Sequence of chain 1.B:
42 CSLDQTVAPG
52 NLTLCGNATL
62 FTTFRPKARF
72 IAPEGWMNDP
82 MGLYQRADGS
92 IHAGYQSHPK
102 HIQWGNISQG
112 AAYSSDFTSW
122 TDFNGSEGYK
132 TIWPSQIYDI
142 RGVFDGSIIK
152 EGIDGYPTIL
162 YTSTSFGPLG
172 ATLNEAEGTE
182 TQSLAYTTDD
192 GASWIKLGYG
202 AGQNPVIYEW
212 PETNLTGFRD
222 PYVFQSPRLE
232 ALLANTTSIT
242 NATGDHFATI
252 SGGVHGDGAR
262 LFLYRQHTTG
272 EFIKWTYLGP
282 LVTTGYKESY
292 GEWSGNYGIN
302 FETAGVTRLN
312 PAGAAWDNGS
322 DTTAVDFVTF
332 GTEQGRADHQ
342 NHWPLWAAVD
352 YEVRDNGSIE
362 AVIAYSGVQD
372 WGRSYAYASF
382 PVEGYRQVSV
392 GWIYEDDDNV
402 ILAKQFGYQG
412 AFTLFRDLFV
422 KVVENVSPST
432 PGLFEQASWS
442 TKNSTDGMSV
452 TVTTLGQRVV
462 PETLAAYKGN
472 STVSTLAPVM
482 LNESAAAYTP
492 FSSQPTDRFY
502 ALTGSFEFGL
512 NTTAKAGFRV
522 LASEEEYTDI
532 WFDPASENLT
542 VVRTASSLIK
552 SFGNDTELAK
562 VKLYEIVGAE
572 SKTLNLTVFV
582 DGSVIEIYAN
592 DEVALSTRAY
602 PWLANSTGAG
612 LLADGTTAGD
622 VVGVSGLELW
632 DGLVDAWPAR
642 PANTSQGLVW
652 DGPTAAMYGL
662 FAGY

Binding-site contacts:
Ligand atom O5 contacts residue THR54 of chain 1.B at 3.2 Å (h-bond).
Ligand atom C1 contacts residue THR54 of chain 1.B at 3.4 Å.
Ligand atom C5 contacts residue ASN52 of chain 1.B at 3.6 Å.
Ligand atom O5 contacts residue ASN52 of chain 1.B at 2.3 Å (h-bond).
Ligand atom C1 contacts residue ASN52 of chain 1.B at 1.4 Å.
Ligand atom C7 contacts residue ASN52 of chain 1.B at 3.5 Å.
Ligand atom C5 contacts residue THR54 of chain 1.B at 3.3 Å.
Ligand atom O6 contacts residue THR54 of chain 1.B at 2.8 Å (h-bond).
Ligand atom C3 contacts residue ASN52 of chain 1.B at 3.8 Å.
Ligand atom C2 contacts residue ASN52 of chain 1.B at 2.4 Å.
Ligand atom N2 contacts residue ASN52 of chain 1.B at 2.9 Å (h-bond).
Ligand atom C6 contacts residue THR54 of chain 1.B at 3.7 Å.
Ligand atom O6 contacts residue LEU55 of chain 1.B at 3.8 Å.
Ligand atom O7 contacts residue ASN52 of chain 1.B at 3.6 Å (h-bond).
Ligand atom C4 contacts residue ASN52 of chain 1.B at 4.1 Å.
Ligand atom C6 contacts residue LEU55 of chain 1.B at 3.8 Å (hydrophobic).
Ligand atom C5 contacts residue LEU55 of chain 1.B at 4.4 Å (hydrophobic).
Ligand atom O5 contacts residue LEU55 of chain 1.B at 3.6 Å.

A protein and the small-molecule ligand that binds it are described below.
Small molecule (SMILES): CC(=O)N[C@@H]1[C@@H](O)[C@H](O)[C@@H](CO)O[C@H]1O